Sequence of chain 2.A:
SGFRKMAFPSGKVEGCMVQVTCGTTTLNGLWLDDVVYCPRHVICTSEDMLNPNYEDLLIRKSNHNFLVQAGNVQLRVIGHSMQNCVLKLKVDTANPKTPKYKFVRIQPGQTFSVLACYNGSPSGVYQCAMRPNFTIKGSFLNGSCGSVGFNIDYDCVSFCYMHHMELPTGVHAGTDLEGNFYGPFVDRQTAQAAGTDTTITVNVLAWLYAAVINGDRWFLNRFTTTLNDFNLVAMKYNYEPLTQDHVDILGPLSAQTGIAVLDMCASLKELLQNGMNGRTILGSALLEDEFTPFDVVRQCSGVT

Sequence of chain 1.A:
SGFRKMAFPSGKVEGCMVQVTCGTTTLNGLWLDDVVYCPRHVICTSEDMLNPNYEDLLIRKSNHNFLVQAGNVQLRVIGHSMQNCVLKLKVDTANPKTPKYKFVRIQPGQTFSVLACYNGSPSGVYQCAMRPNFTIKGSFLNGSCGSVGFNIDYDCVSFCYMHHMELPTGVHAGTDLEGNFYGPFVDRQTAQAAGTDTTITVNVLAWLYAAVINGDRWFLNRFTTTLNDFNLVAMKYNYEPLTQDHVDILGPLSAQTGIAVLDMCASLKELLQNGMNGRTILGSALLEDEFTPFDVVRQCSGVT

Binding-site contacts:
Ligand atom CL contacts residue HIS41 of chain 2.A at 3.4 Å.
Ligand atom CL contacts residue ASP187 of chain 2.A at 3.1 Å.
Ligand atom N1 contacts residue SER144 of chain 2.A at 3.8 Å.
Ligand atom C contacts residue HIS164 of chain 2.A at 3.8 Å.
Ligand atom C10 contacts residue GLU166 of chain 2.A at 3.5 Å.
Ligand atom O1 contacts residue GLU166 of chain 2.A at 3.0 Å (salt-bridge).
Ligand atom C1 contacts residue MET49 of chain 2.A at 3.4 Å (hydrophobic).
Ligand atom C18 contacts residue HIS164 of chain 2.A at 3.1 Å.
Ligand atom O contacts residue GLN189 of chain 2.A at 3.3 Å (h-bond).
Ligand atom C9 contacts residue HIS163 of chain 2.A at 3.1 Å.
Ligand atom C12 contacts residue ASN142 of chain 2.A at 3.5 Å.
Ligand atom C13 contacts residue ASN142 of chain 2.A at 3.6 Å.
Ligand atom N contacts residue CYS145 of chain 2.A at 3.5 Å (h-bond).
Ligand atom C9 contacts residue GLU166 of chain 2.A at 3.9 Å.
Ligand atom CL contacts residue HIS164 of chain 2.A at 3.7 Å.
Ligand atom C2 contacts residue MET49 of chain 2.A at 3.6 Å (hydrophobic).
Ligand atom C12 contacts residue GLU166 of chain 2.A at 3.8 Å.
Ligand atom O1 contacts residue MET165 of chain 2.A at 3.5 Å.
Ligand atom C contacts residue MET165 of chain 2.A at 3.7 Å (hydrophobic).
Ligand atom C9 contacts residue CYS145 of chain 2.A at 3.9 Å (hydrophobic).
Ligand atom C11 contacts residue LEU141 of chain 2.A at 3.6 Å (hydrophobic).
Ligand atom C7 contacts residue HIS164 of chain 2.A at 3.9 Å.
Ligand atom C1 contacts residue MET165 of chain 2.A at 3.6 Å (hydrophobic).
Ligand atom C10 contacts residue LEU141 of chain 2.A at 3.7 Å (hydrophobic).
Ligand atom C2 contacts residue ARG188 of chain 2.A at 3.8 Å.
Ligand atom C1 contacts residue ARG188 of chain 2.A at 3.7 Å.
Ligand atom C14 contacts residue ASN142 of chain 2.A at 3.7 Å.
Ligand atom C12 contacts residue LEU141 of chain 2.A at 3.6 Å (hydrophobic).
Ligand atom C15 contacts residue ASN142 of chain 2.A at 3.7 Å.
Ligand atom C2 contacts residue GLN189 of chain 2.A at 3.8 Å.
Ligand atom C contacts residue MET49 of chain 2.A at 3.8 Å (hydrophobic).
Ligand atom C11 contacts residue ASN142 of chain 2.A at 3.8 Å.
Ligand atom N1 contacts residue PHE140 of chain 2.A at 3.7 Å.
Ligand atom CL contacts residue MET165 of chain 2.A at 3.8 Å.
Ligand atom N1 contacts residue HIS163 of chain 2.A at 2.8 Å (h-bond).
Ligand atom C10 contacts residue PHE140 of chain 2.A at 3.4 Å (hydrophobic).
Ligand atom C4 contacts residue GLN189 of chain 2.A at 3.6 Å.
Ligand atom C11 contacts residue GLU166 of chain 2.A at 3.8 Å.
Ligand atom N1 contacts residue GLU166 of chain 2.A at 3.6 Å.
Ligand atom C18 contacts residue HIS41 of chain 2.A at 3.6 Å.

This protein binds this small molecule.
Small molecule (SMILES): O=C(Nc1cncc2ccccc12)[C@@H]1CCOc2ccc(Cl)cc21